Sequence of chain 58.A:
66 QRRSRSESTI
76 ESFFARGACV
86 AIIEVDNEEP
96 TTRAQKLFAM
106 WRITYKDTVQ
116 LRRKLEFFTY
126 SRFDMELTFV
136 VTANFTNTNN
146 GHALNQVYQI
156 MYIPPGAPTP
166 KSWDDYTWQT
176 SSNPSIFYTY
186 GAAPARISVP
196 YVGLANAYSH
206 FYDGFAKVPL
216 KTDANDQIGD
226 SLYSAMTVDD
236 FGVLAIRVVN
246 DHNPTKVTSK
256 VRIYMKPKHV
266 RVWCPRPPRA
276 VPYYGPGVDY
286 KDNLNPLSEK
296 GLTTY

The small molecule below binds the protein below.
Small molecule (SMILES): CCO/N=C/c1ccc(OCC[C@@H](C)CCN2CCN(c3ccncc3)C2=O)cc1

Binding-site contacts:
Ligand atom NBC contacts residue PHE236 of chain 58.A at 3.7 Å.
Ligand atom CAI contacts residue TYR157 of chain 58.A at 3.6 Å (hydrophobic).
Ligand atom CBB contacts residue MET130 of chain 58.A at 3.7 Å (hydrophobic).
Ligand atom CAM contacts residue TYR157 of chain 58.A at 3.8 Å (hydrophobic).
Ligand atom CAG contacts residue TYR110 of chain 58.A at 3.7 Å (hydrophobic).
Ligand atom CAL contacts residue VAL194 of chain 58.A at 3.8 Å (hydrophobic).
Ligand atom OAV contacts residue ILE192 of chain 58.A at 3.1 Å.
Ligand atom CBA contacts residue TYR110 of chain 58.A at 3.4 Å (hydrophobic).
Ligand atom CAS contacts residue TYR203 of chain 58.A at 3.7 Å (hydrophobic).
Ligand atom CAQ contacts residue PHE236 of chain 58.A at 3.5 Å (hydrophobic).
Ligand atom CAJ contacts residue VAL194 of chain 58.A at 3.6 Å (hydrophobic).
Ligand atom CAA contacts residue SER180 of chain 58.A at 3.6 Å.
Ligand atom CAB contacts residue TYR203 of chain 58.A at 3.6 Å (hydrophobic).
Ligand atom CAX contacts residue TYR110 of chain 58.A at 3.6 Å (hydrophobic).
Ligand atom CAZ contacts residue VAL194 of chain 58.A at 3.9 Å (hydrophobic).
Ligand atom CAE contacts residue SER204 of chain 58.A at 3.4 Å.
Ligand atom CAH contacts residue TYR110 of chain 58.A at 3.6 Å (hydrophobic).
Ligand atom CAA contacts residue ILE181 of chain 58.A at 3.8 Å (hydrophobic).
Ligand atom CAO contacts residue PHE236 of chain 58.A at 3.7 Å (hydrophobic).
Ligand atom CAY contacts residue VAL194 of chain 58.A at 3.8 Å (hydrophobic).
Ligand atom OAC contacts residue TYR110 of chain 58.A at 3.6 Å.
Ligand atom OAC contacts residue PHE236 of chain 58.A at 3.5 Å.
Ligand atom CAX contacts residue PHE236 of chain 58.A at 3.3 Å (hydrophobic).
Ligand atom OAC contacts residue THR109 of chain 58.A at 3.8 Å.
Ligand atom CAD contacts residue ILE192 of chain 58.A at 3.4 Å (hydrophobic).
Ligand atom CAN contacts residue ILE108 of chain 58.A at 3.7 Å (hydrophobic).
Ligand atom CAR contacts residue TYR203 of chain 58.A at 3.7 Å (hydrophobic).
Ligand atom NBD contacts residue PHE236 of chain 58.A at 3.6 Å.
Ligand atom CAE contacts residue TYR110 of chain 58.A at 3.8 Å (hydrophobic).
Ligand atom CAF contacts residue LYS111 of chain 58.A at 3.6 Å.
Ligand atom CAL contacts residue MET130 of chain 58.A at 3.2 Å (hydrophobic).
Ligand atom CAJ contacts residue LEU132 of chain 58.A at 3.3 Å (hydrophobic).
Ligand atom NBD contacts residue TYR110 of chain 58.A at 3.4 Å.
Ligand atom NAT contacts residue ILE192 of chain 58.A at 3.8 Å.
Ligand atom CAK contacts residue TYR157 of chain 58.A at 3.6 Å (hydrophobic).
Ligand atom CAL contacts residue LEU132 of chain 58.A at 3.8 Å (hydrophobic).
Ligand atom CAA contacts residue ILE155 of chain 58.A at 3.8 Å (hydrophobic).
Ligand atom CAA contacts residue PRO179 of chain 58.A at 3.3 Å (hydrophobic).
Ligand atom NAU contacts residue LYS111 of chain 58.A at 3.5 Å (salt-bridge).
Ligand atom NAT contacts residue TYR157 of chain 58.A at 3.4 Å.

Sequence of chain 58.C:
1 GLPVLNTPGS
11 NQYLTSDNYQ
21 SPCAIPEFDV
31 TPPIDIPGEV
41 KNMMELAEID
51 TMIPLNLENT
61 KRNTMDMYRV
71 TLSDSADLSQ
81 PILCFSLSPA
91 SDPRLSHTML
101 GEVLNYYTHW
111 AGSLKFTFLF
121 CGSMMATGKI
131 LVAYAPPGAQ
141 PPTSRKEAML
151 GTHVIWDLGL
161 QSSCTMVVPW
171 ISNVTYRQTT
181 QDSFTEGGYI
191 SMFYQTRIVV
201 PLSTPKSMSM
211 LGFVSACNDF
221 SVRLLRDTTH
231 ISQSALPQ